Binding-site contacts:
Ligand atom C5 contacts residue ASN282 of chain 1.C at 3.7 Å.
Ligand atom C4 contacts residue ASN282 of chain 1.C at 4.3 Å.
Ligand atom N2 contacts residue ASN282 of chain 1.C at 3.0 Å (h-bond).
Ligand atom O5 contacts residue ASN282 of chain 1.C at 2.4 Å (h-bond).
Ligand atom O7 contacts residue ASN282 of chain 1.C at 3.7 Å.
Ligand atom C8 contacts residue GLU281 of chain 1.C at 4.0 Å.
Ligand atom C1 contacts residue ASN282 of chain 1.C at 1.4 Å.
Ligand atom C2 contacts residue ASN282 of chain 1.C at 2.5 Å.
Ligand atom C3 contacts residue ASN282 of chain 1.C at 3.9 Å.
Ligand atom C7 contacts residue ASN282 of chain 1.C at 3.5 Å.

Sequence of chain 1.C:
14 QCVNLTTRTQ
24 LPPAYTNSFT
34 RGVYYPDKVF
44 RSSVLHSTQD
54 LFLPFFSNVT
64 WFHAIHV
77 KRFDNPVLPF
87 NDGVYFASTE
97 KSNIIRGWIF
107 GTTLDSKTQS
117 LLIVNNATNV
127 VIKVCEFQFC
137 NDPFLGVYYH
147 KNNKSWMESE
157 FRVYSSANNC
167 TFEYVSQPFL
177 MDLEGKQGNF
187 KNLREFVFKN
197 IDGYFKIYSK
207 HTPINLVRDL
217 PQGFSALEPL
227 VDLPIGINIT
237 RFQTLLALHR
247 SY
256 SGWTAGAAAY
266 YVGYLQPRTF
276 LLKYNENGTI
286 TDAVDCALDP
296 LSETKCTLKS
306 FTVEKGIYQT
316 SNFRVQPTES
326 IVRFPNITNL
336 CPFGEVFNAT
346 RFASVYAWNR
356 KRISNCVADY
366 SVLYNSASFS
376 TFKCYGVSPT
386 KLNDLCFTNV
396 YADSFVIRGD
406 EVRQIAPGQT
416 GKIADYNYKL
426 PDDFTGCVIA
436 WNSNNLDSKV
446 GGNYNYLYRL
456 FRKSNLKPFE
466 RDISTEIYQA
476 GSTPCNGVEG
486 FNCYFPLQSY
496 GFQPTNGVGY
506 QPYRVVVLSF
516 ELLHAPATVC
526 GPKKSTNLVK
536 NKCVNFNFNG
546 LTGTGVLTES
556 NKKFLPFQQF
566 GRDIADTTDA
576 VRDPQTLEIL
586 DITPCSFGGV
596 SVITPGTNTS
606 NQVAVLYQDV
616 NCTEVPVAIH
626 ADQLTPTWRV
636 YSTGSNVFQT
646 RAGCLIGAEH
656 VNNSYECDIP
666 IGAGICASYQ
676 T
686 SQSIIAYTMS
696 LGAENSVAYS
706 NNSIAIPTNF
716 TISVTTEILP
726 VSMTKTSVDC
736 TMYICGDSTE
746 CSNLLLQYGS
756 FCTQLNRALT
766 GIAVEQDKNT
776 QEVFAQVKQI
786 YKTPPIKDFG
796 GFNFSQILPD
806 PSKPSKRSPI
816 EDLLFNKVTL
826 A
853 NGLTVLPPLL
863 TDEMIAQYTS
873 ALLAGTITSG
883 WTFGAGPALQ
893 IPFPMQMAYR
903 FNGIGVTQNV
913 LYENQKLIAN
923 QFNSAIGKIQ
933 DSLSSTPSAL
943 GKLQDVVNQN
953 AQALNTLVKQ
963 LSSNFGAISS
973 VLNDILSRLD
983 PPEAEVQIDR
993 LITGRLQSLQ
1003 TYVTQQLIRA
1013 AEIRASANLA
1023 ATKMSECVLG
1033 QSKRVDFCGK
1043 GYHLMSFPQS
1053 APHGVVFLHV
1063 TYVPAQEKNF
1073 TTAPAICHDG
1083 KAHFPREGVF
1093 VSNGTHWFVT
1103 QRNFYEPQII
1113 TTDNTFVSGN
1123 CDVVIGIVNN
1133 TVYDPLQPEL

This protein binds this small molecule.
Small molecule (SMILES): CC(=O)N[C@@H]1[C@@H](O)[C@H](O)[C@@H](CO)O[C@H]1O